A small-molecule ligand and the protein it binds are described below.
Small molecule (SMILES): CC(C)CCC[C@@H](C)[C@H]1CC[C@H]2[C@@H]3CC=C4C[C@@H](O)CC[C@]4(C)[C@H]3CC[C@]12C

Binding-site contacts:
Ligand atom C26 contacts residue ILE291 of chain 1.A at 4.0 Å (hydrophobic).
Ligand atom C15 contacts residue PHE316 of chain 1.A at 3.8 Å (hydrophobic).
Ligand atom C10 contacts residue TRP311 of chain 1.A at 4.4 Å (hydrophobic).
Ligand atom C18 contacts residue VAL294 of chain 1.A at 3.5 Å (hydrophobic).
Ligand atom C25 contacts residue LEU410 of chain 1.A at 4.5 Å (hydrophobic).
Ligand atom C16 contacts residue PHE316 of chain 1.A at 4.3 Å (hydrophobic).
Ligand atom C4 contacts residue ARG301 of chain 1.A at 3.6 Å.
Ligand atom C3 contacts residue PRO309 of chain 1.A at 4.5 Å (hydrophobic).
Ligand atom C14 contacts residue PHE316 of chain 1.A at 4.2 Å (hydrophobic).
Ligand atom C3 contacts residue VAL312 of chain 1.A at 4.1 Å (hydrophobic).
Ligand atom C6 contacts residue ILE406 of chain 1.A at 4.4 Å (hydrophobic).
Ligand atom O1 contacts residue ARG301 of chain 1.A at 3.6 Å.
Ligand atom C3 contacts residue TRP311 of chain 1.A at 4.0 Å (hydrophobic).
Ligand atom C2 contacts residue ARG301 of chain 1.A at 4.2 Å.
Ligand atom C6 contacts residue VAL312 of chain 1.A at 4.3 Å (hydrophobic).
Ligand atom C4 contacts residue VAL312 of chain 1.A at 4.2 Å (hydrophobic).
Ligand atom C7 contacts residue ILE406 of chain 1.A at 3.5 Å (hydrophobic).
Ligand atom C8 contacts residue VAL294 of chain 1.A at 4.2 Å (hydrophobic).
Ligand atom C5 contacts residue ARG301 of chain 1.A at 4.3 Å.
Ligand atom C8 contacts residue ILE406 of chain 1.A at 4.4 Å (hydrophobic).
Ligand atom C2 contacts residue TRP311 of chain 1.A at 4.2 Å (hydrophobic).
Ligand atom C7 contacts residue PHE316 of chain 1.A at 3.8 Å (hydrophobic).
Ligand atom C9 contacts residue TRP311 of chain 1.A at 3.9 Å (hydrophobic).
Ligand atom C19 contacts residue VAL294 of chain 1.A at 4.0 Å (hydrophobic).
Ligand atom C5 contacts residue TRP311 of chain 1.A at 4.5 Å (hydrophobic).
Ligand atom C23 contacts residue ILE291 of chain 1.A at 3.7 Å (hydrophobic).
Ligand atom C16 contacts residue ILE406 of chain 1.A at 4.4 Å (hydrophobic).
Ligand atom C3 contacts residue ARG301 of chain 1.A at 4.2 Å.
Ligand atom C15 contacts residue ILE406 of chain 1.A at 3.7 Å (hydrophobic).
Ligand atom O1 contacts residue PRO309 of chain 1.A at 3.7 Å.
Ligand atom C4 contacts residue TRP399 of chain 1.A at 4.1 Å (hydrophobic).
Ligand atom C5 contacts residue VAL312 of chain 1.A at 4.5 Å (hydrophobic).
Ligand atom C6 contacts residue THR298 of chain 1.A at 4.3 Å.
Ligand atom O1 contacts residue TRP399 of chain 1.A at 4.3 Å.
Ligand atom C19 contacts residue ARG301 of chain 1.A at 3.9 Å.
Ligand atom C25 contacts residue ILE291 of chain 1.A at 3.7 Å (hydrophobic).
Ligand atom C24 contacts residue ILE291 of chain 1.A at 4.2 Å (hydrophobic).
Ligand atom C1 contacts residue TRP311 of chain 1.A at 3.7 Å (hydrophobic).

Sequence of chain 1.A:
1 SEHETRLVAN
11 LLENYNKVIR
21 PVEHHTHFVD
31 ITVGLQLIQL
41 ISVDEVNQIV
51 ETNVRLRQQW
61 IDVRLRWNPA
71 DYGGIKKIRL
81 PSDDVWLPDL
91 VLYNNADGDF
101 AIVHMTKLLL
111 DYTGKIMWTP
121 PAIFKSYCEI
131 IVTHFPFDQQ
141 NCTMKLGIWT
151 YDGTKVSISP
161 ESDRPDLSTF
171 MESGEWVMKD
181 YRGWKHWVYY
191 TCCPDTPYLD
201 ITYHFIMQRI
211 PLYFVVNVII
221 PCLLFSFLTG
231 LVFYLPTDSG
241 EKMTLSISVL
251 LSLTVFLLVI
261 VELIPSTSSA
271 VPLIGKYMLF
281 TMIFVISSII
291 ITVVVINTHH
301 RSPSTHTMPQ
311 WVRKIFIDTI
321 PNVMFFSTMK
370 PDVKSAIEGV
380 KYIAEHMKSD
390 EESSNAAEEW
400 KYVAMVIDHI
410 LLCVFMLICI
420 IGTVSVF